Binding-site contacts:
Ligand atom O4 contacts residue CA1 of chain 1.O at 2.5 Å.
Ligand atom O2 contacts residue CA1 of chain 1.N at 2.5 Å.
Ligand atom O2 contacts residue SER22 of chain 1.C at 3.3 Å.
Ligand atom C3 contacts residue ASP104 of chain 1.C at 3.6 Å.
Ligand atom O7A contacts residue DLY1 of chain 1.D at 2.3 Å (h-bond).
Ligand atom C5 contacts residue ASP96 of chain 1.C at 3.7 Å.
Ligand atom C1M contacts residue DLY3 of chain 1.D at 3.5 Å.
Ligand atom C7 contacts residue DLY1 of chain 1.D at 1.4 Å.
Ligand atom C2 contacts residue CA1 of chain 1.N at 3.3 Å.
Ligand atom O5 contacts residue SER22 of chain 1.C at 3.3 Å (h-bond).
Ligand atom O3 contacts residue ASP101 of chain 1.C at 2.8 Å (salt-bridge).
Ligand atom O3 contacts residue ASP104 of chain 1.C at 2.9 Å (salt-bridge).
Ligand atom C6 contacts residue DLY1 of chain 1.D at 2.5 Å.
Ligand atom C3 contacts residue CA1 of chain 1.N at 3.2 Å.
Ligand atom C5 contacts residue SER22 of chain 1.C at 3.5 Å.
Ligand atom O5 contacts residue SER23 of chain 1.C at 2.9 Å (h-bond).
Ligand atom O3 contacts residue ASP99 of chain 1.C at 2.5 Å (salt-bridge).
Ligand atom C1M contacts residue SER23 of chain 1.C at 3.2 Å.
Ligand atom O4 contacts residue GLU95 of chain 1.C at 3.3 Å (salt-bridge).
Ligand atom O2 contacts residue ASN21 of chain 1.C at 2.9 Å (h-bond).
Ligand atom C4 contacts residue ASP96 of chain 1.C at 3.4 Å.
Ligand atom C1 contacts residue SER23 of chain 1.C at 3.8 Å.
Ligand atom C3 contacts residue ASP99 of chain 1.C at 3.2 Å.
Ligand atom C4 contacts residue ASP104 of chain 1.C at 3.1 Å.
Ligand atom C5 contacts residue DLY1 of chain 1.D at 3.6 Å.
Ligand atom O4 contacts residue ASP99 of chain 1.C at 3.7 Å.
Ligand atom C1M contacts residue DTY2 of chain 1.D at 3.4 Å.
Ligand atom O7A contacts residue SER23 of chain 1.C at 3.3 Å.
Ligand atom O3 contacts residue CA1 of chain 1.O at 2.4 Å.
Ligand atom C4 contacts residue CA1 of chain 1.O at 3.2 Å.
Ligand atom O3 contacts residue CA1 of chain 1.N at 2.4 Å.
Ligand atom C4 contacts residue CA1 of chain 1.N at 3.7 Å.
Ligand atom C3 contacts residue CA1 of chain 1.O at 3.3 Å.
Ligand atom C1 contacts residue DTY2 of chain 1.D at 3.7 Å.
Ligand atom O4 contacts residue ASP96 of chain 1.C at 2.6 Å (salt-bridge).
Ligand atom O4 contacts residue ASP104 of chain 1.C at 3.3 Å (salt-bridge).
Ligand atom O4 contacts residue GLY97 of chain 1.C at 3.9 Å.
Ligand atom O5 contacts residue DLY1 of chain 1.D at 3.8 Å.
Ligand atom C4 contacts residue SER22 of chain 1.C at 3.6 Å.
Ligand atom O2 contacts residue ASP104 of chain 1.C at 3.9 Å.

This protein binds this small molecule.
Small molecule (SMILES): C[C@@H]1O[C@@H](CC(=O)O)[C@@H](O)[C@H](O)[C@@H]1O

Sequence of chain 1.C:
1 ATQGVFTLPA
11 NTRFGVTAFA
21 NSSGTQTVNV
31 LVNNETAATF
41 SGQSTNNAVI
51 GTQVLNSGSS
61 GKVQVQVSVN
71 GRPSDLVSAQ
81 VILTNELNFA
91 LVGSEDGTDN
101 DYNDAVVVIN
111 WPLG